Sequence of chain 1.A:
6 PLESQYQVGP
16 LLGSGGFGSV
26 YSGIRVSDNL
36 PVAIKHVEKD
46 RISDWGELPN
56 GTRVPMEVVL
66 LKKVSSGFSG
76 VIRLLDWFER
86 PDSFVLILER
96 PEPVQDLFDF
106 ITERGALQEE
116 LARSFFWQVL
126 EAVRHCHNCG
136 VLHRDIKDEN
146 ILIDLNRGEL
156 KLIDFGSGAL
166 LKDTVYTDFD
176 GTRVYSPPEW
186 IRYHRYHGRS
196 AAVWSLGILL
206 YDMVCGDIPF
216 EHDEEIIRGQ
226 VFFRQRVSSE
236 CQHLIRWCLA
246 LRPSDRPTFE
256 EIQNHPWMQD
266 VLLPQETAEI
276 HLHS

Binding-site contacts:
Ligand atom O8 contacts residue LYS40 of chain 1.A at 2.6 Å (salt-bridge).
Ligand atom O8 contacts residue ASP159 of chain 1.A at 3.4 Å.
Ligand atom O2 contacts residue ILE77 of chain 1.A at 4.1 Å.
Ligand atom C10 contacts residue LEU147 of chain 1.A at 3.6 Å (hydrophobic).
Ligand atom C5 contacts residue ASP159 of chain 1.A at 3.3 Å.
Ligand atom C6 contacts residue ILE158 of chain 1.A at 3.9 Å (hydrophobic).
Ligand atom C9 contacts residue GLU94 of chain 1.A at 3.3 Å.
Ligand atom C10 contacts residue ALA38 of chain 1.A at 3.6 Å (hydrophobic).
Ligand atom C9 contacts residue ILE158 of chain 1.A at 4.2 Å (hydrophobic).
Ligand atom C6 contacts residue ILE77 of chain 1.A at 4.3 Å (hydrophobic).
Ligand atom C5 contacts residue ILE158 of chain 1.A at 3.9 Å (hydrophobic).
Ligand atom C12 contacts residue ALA38 of chain 1.A at 3.5 Å (hydrophobic).
Ligand atom C7 contacts residue LEU147 of chain 1.A at 4.2 Å (hydrophobic).
Ligand atom O2 contacts residue ILE158 of chain 1.A at 3.8 Å.
Ligand atom C7 contacts residue VAL25 of chain 1.A at 4.1 Å (hydrophobic).
Ligand atom C7 contacts residue ALA38 of chain 1.A at 4.1 Å (hydrophobic).
Ligand atom C9 contacts residue ALA38 of chain 1.A at 3.8 Å (hydrophobic).
Ligand atom O2 contacts residue LEU93 of chain 1.A at 3.7 Å.
Ligand atom C1 contacts residue ILE158 of chain 1.A at 3.8 Å (hydrophobic).
Ligand atom C12 contacts residue LEU147 of chain 1.A at 3.5 Å (hydrophobic).
Ligand atom C6 contacts residue ALA38 of chain 1.A at 4.2 Å (hydrophobic).
Ligand atom C5 contacts residue LEU93 of chain 1.A at 4.1 Å (hydrophobic).
Ligand atom BR13 contacts residue LEU17 of chain 1.A at 3.7 Å.
Ligand atom C9 contacts residue ILE77 of chain 1.A at 3.6 Å (hydrophobic).
Ligand atom C9 contacts residue LEU93 of chain 1.A at 4.0 Å (hydrophobic).
Ligand atom O11 contacts residue LYS40 of chain 1.A at 4.0 Å.
Ligand atom BR13 contacts residue LEU147 of chain 1.A at 4.1 Å.
Ligand atom C12 contacts residue GLU94 of chain 1.A at 3.4 Å.
Ligand atom C9 contacts residue LEU147 of chain 1.A at 4.0 Å (hydrophobic).
Ligand atom C4 contacts residue ILE158 of chain 1.A at 4.0 Å (hydrophobic).
Ligand atom BR13 contacts residue VAL99 of chain 1.A at 4.2 Å.
Ligand atom O11 contacts residue ILE158 of chain 1.A at 3.8 Å.
Ligand atom C3 contacts residue VAL25 of chain 1.A at 4.2 Å (hydrophobic).
Ligand atom BR13 contacts residue ARG95 of chain 1.A at 3.8 Å.
Ligand atom O11 contacts residue ASP159 of chain 1.A at 2.9 Å (salt-bridge).
Ligand atom C1 contacts residue LEU93 of chain 1.A at 4.1 Å (hydrophobic).
Ligand atom O11 contacts residue LEU93 of chain 1.A at 3.9 Å.
Ligand atom C4 contacts residue VAL25 of chain 1.A at 4.2 Å (hydrophobic).
Ligand atom C3 contacts residue ILE158 of chain 1.A at 3.6 Å (hydrophobic).
Ligand atom C5 contacts residue LYS40 of chain 1.A at 3.6 Å.

The small molecule below binds the protein below.
Small molecule (SMILES): O=C(O)c1cc2cc(Br)ccc2o1